A protein and the small-molecule ligand that binds it are described below.
Small molecule (SMILES): N[C@@H](CC(=O)O)C(=O)O

Binding-site contacts:
Ligand atom C contacts residue GLY349 of chain 1.C at 3.7 Å.
Ligand atom O contacts residue THR393 of chain 1.C at 3.7 Å.
Ligand atom OD1 contacts residue THR309 of chain 1.C at 3.2 Å (h-bond).
Ligand atom OXT contacts residue SER273 of chain 1.C at 2.7 Å (h-bond).
Ligand atom O contacts residue ASN396 of chain 1.C at 2.5 Å (h-bond).
Ligand atom N contacts residue ASP389 of chain 1.C at 2.8 Å (salt-bridge).
Ligand atom OD1 contacts residue THR347 of chain 1.C at 3.8 Å.
Ligand atom OD1 contacts residue ARG392 of chain 1.C at 2.8 Å (salt-bridge).
Ligand atom CA contacts residue THR393 of chain 1.C at 3.1 Å.
Ligand atom N contacts residue THR393 of chain 1.C at 3.2 Å (h-bond).
Ligand atom O contacts residue MET306 of chain 1.C at 3.2 Å.
Ligand atom CB contacts residue THR309 of chain 1.C at 3.8 Å.
Ligand atom O contacts residue SER273 of chain 1.C at 3.2 Å.
Ligand atom OD2 contacts residue ARG392 of chain 1.C at 3.3 Å (salt-bridge).
Ligand atom C contacts residue SER271 of chain 1.C at 3.8 Å.
Ligand atom N contacts residue SER271 of chain 1.C at 2.8 Å (h-bond).
Ligand atom CA contacts residue SER271 of chain 1.C at 3.8 Å.
Ligand atom CB contacts residue MET306 of chain 1.C at 3.4 Å (hydrophobic).
Ligand atom C contacts residue ASN396 of chain 1.C at 3.4 Å.
Ligand atom OD2 contacts residue PRO351 of chain 1.C at 3.7 Å.
Ligand atom C contacts residue SER273 of chain 1.C at 3.7 Å.
Ligand atom OD1 contacts residue GLY354 of chain 1.C at 3.0 Å (h-bond).
Ligand atom CA contacts residue ASP389 of chain 1.C at 3.4 Å.
Ligand atom CG contacts residue ALA353 of chain 1.C at 3.5 Å (hydrophobic).
Ligand atom OD2 contacts residue GLY354 of chain 1.C at 3.6 Å (h-bond).
Ligand atom OD2 contacts residue ALA353 of chain 1.C at 3.5 Å.
Ligand atom CG contacts residue ARG392 of chain 1.C at 3.4 Å.
Ligand atom OXT contacts residue SER272 of chain 1.C at 3.5 Å.
Ligand atom OXT contacts residue VAL350 of chain 1.C at 3.6 Å.
Ligand atom OD2 contacts residue VAL350 of chain 1.C at 3.5 Å (h-bond).
Ligand atom CA contacts residue ASN396 of chain 1.C at 3.6 Å.
Ligand atom CG contacts residue GLY354 of chain 1.C at 3.5 Å.
Ligand atom N contacts residue VAL350 of chain 1.C at 2.6 Å (h-bond).
Ligand atom C contacts residue THR393 of chain 1.C at 3.4 Å.
Ligand atom OXT contacts residue GLY349 of chain 1.C at 3.4 Å.
Ligand atom OXT contacts residue THR393 of chain 1.C at 3.3 Å.
Ligand atom OD2 contacts residue GLY352 of chain 1.C at 3.2 Å (h-bond).
Ligand atom OXT contacts residue SER271 of chain 1.C at 3.1 Å (h-bond).
Ligand atom CG contacts residue ASP389 of chain 1.C at 3.5 Å.
Ligand atom OD2 contacts residue ASP389 of chain 1.C at 2.7 Å (salt-bridge).

Sequence of chain 1.C:
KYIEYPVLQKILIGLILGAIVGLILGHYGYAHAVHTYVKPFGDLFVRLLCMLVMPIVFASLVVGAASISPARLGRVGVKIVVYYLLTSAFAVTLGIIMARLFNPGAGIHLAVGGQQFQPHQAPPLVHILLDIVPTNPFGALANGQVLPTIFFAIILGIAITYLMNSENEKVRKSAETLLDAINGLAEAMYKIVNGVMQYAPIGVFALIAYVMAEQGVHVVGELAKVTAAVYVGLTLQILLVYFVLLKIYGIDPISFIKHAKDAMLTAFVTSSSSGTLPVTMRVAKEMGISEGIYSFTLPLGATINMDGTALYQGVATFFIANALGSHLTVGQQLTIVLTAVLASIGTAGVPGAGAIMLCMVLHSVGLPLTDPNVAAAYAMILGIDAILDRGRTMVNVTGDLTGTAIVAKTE